Sequence of chain 32.A:
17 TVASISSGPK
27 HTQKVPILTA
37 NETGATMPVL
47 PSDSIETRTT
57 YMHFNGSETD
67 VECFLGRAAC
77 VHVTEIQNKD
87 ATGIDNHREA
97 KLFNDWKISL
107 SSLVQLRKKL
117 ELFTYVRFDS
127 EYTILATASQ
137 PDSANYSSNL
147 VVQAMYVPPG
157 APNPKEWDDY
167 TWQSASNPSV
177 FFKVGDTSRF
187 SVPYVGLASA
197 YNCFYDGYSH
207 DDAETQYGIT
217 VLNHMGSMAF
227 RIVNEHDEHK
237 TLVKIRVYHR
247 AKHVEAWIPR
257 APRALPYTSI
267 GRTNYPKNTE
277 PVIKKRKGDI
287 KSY

The protein below binds the small molecule below.
Small molecule (SMILES): Cc1cc(CCCCCCCOc2ccc(C3=N[C@@H](C)CO3)cc2)on1

Sequence of chain 32.C:
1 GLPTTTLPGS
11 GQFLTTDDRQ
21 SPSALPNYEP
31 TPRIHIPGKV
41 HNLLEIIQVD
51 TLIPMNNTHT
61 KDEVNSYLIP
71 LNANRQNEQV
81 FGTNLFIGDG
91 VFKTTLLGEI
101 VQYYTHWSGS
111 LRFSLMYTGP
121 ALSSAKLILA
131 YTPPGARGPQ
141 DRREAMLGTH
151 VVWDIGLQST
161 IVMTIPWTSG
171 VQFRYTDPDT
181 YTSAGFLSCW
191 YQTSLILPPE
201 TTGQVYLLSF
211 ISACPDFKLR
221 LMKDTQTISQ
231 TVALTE

Binding-site contacts:
Ligand atom C6C contacts residue VAL191 of chain 32.A at 3.2 Å (hydrophobic).
Ligand atom C3B contacts residue MET221 of chain 32.A at 4.0 Å (hydrophobic).
Ligand atom C3C contacts residue TYR128 of chain 32.A at 3.9 Å (hydrophobic).
Ligand atom C6C contacts residue MET221 of chain 32.A at 3.7 Å (hydrophobic).
Ligand atom N2 contacts residue PHE186 of chain 32.A at 3.7 Å.
Ligand atom C5 contacts residue TYR152 of chain 32.A at 3.8 Å (hydrophobic).
Ligand atom C31 contacts residue ALA150 of chain 32.A at 3.5 Å (hydrophobic).
Ligand atom C4 contacts residue MET224 of chain 32.A at 3.8 Å (hydrophobic).
Ligand atom C1C contacts residue TYR152 of chain 32.A at 4.0 Å (hydrophobic).
Ligand atom C5B contacts residue TYR197 of chain 32.A at 3.7 Å (hydrophobic).
Ligand atom O1 contacts residue PHE186 of chain 32.A at 3.5 Å.
Ligand atom O1 contacts residue VAL188 of chain 32.A at 3.8 Å.
Ligand atom C5C contacts residue ILE104 of chain 32.A at 3.6 Å (hydrophobic).
Ligand atom C4C contacts residue ILE104 of chain 32.A at 3.7 Å (hydrophobic).
Ligand atom C31 contacts residue SER175 of chain 32.A at 3.6 Å.
Ligand atom C5C contacts residue TYR128 of chain 32.A at 3.5 Å (hydrophobic).
Ligand atom C1B contacts residue MET221 of chain 32.A at 4.0 Å (hydrophobic).
Ligand atom C3 contacts residue PHE186 of chain 32.A at 3.8 Å (hydrophobic).
Ligand atom O1B contacts residue MET221 of chain 32.A at 3.4 Å.
Ligand atom O1 contacts residue TYR152 of chain 32.A at 3.9 Å.
Ligand atom C31 contacts residue VAL176 of chain 32.A at 3.3 Å (hydrophobic).
Ligand atom CM1 contacts residue SER107 of chain 32.A at 3.6 Å.
Ligand atom O1B contacts residue ILE104 of chain 32.A at 3.8 Å.
Ligand atom C2B contacts residue MET221 of chain 32.A at 3.6 Å (hydrophobic).
Ligand atom N2 contacts residue PRO174 of chain 32.A at 3.9 Å.
Ligand atom C4 contacts residue TYR152 of chain 32.A at 3.9 Å (hydrophobic).
Ligand atom C31 contacts residue PRO174 of chain 32.A at 3.4 Å (hydrophobic).
Ligand atom C4 contacts residue PHE186 of chain 32.A at 3.6 Å (hydrophobic).
Ligand atom C7C contacts residue TYR128 of chain 32.A at 3.6 Å (hydrophobic).
Ligand atom C4C contacts residue TYR152 of chain 32.A at 3.8 Å (hydrophobic).
Ligand atom C3 contacts residue PRO174 of chain 32.A at 3.8 Å (hydrophobic).
Ligand atom C5 contacts residue PHE186 of chain 32.A at 3.5 Å (hydrophobic).
Ligand atom C2C contacts residue VAL188 of chain 32.A at 3.2 Å (hydrophobic).
Ligand atom C5B contacts residue LEU106 of chain 32.A at 3.7 Å (hydrophobic).
Ligand atom C3C contacts residue VAL188 of chain 32.A at 3.3 Å (hydrophobic).
Ligand atom C7C contacts residue TYR197 of chain 32.A at 3.8 Å (hydrophobic).
Ligand atom N2 contacts residue ALA24 of chain 32.C at 3.4 Å.
Ligand atom O1B contacts residue TYR128 of chain 32.A at 3.9 Å.
Ligand atom C6B contacts residue TYR197 of chain 32.A at 3.6 Å (hydrophobic).
Ligand atom O1 contacts residue ALA24 of chain 32.C at 3.6 Å.